Binding-site contacts:
Ligand atom C2 contacts residue ASN550 of chain 1.A at 2.5 Å.
Ligand atom C8 contacts residue ASN528 of chain 1.A at 3.0 Å.
Ligand atom O5 contacts residue ASN550 of chain 1.A at 2.3 Å (h-bond).
Ligand atom C7 contacts residue ASN528 of chain 1.A at 4.0 Å.
Ligand atom C8 contacts residue GLY551 of chain 1.A at 4.2 Å.
Ligand atom N2 contacts residue GLY551 of chain 1.A at 4.5 Å.
Ligand atom C1 contacts residue ASN550 of chain 1.A at 1.4 Å.
Ligand atom N2 contacts residue ASN528 of chain 1.A at 3.5 Å (h-bond).
Ligand atom C7 contacts residue ASN550 of chain 1.A at 3.8 Å.
Ligand atom C5 contacts residue ASN550 of chain 1.A at 3.7 Å.
Ligand atom C4 contacts residue ASN550 of chain 1.A at 4.2 Å.
Ligand atom O7 contacts residue ASN550 of chain 1.A at 4.2 Å.
Ligand atom N2 contacts residue ASN550 of chain 1.A at 3.0 Å (h-bond).
Ligand atom C7 contacts residue GLY551 of chain 1.A at 4.3 Å.
Ligand atom C3 contacts residue ASN550 of chain 1.A at 3.8 Å.

This small molecule binds to this protein.
Small molecule (SMILES): CC(=O)N[C@@H]1[C@@H](O)[C@H](O)[C@@H](CO)O[C@H]1O

Sequence of chain 1.A:
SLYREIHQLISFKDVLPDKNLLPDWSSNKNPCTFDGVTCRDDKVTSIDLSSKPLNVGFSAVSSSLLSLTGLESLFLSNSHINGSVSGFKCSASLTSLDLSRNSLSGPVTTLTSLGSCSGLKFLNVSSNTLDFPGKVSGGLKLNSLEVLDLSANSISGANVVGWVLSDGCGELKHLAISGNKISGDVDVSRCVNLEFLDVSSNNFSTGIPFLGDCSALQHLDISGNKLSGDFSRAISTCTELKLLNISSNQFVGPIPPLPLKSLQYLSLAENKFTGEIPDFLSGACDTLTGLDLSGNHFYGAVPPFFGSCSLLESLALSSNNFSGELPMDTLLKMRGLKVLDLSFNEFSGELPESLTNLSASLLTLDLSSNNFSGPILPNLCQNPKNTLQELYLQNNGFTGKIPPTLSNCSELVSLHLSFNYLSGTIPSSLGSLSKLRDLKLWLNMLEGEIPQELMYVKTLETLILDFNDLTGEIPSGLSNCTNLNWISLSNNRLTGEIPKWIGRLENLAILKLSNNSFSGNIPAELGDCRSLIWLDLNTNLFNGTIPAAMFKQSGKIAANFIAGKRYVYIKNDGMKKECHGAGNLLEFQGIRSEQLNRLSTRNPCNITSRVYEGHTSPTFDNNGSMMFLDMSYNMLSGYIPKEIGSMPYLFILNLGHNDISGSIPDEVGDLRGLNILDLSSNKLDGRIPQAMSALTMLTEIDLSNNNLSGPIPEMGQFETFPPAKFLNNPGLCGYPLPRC